A protein and the small-molecule ligand that binds it are described below.
Small molecule (SMILES): CC(=O)N[C@@H]1[C@@H](O)[C@H](O)[C@@H](CO)O[C@H]1O

Binding-site contacts:
Ligand atom O6 contacts residue ASN340 of chain 1.C at 4.3 Å.
Ligand atom C7 contacts residue ASN340 of chain 1.C at 3.3 Å.
Ligand atom C8 contacts residue ASP336 of chain 1.C at 4.0 Å.
Ligand atom N2 contacts residue ASN340 of chain 1.C at 2.9 Å (h-bond).
Ligand atom O5 contacts residue ASN340 of chain 1.C at 2.4 Å (h-bond).
Ligand atom C2 contacts residue ASN340 of chain 1.C at 2.5 Å.
Ligand atom O7 contacts residue ASN340 of chain 1.C at 3.2 Å (h-bond).
Ligand atom O7 contacts residue ASP336 of chain 1.C at 4.1 Å.
Ligand atom O6 contacts residue THR342 of chain 1.C at 4.3 Å.
Ligand atom C4 contacts residue ASN340 of chain 1.C at 4.2 Å.
Ligand atom C5 contacts residue ASN340 of chain 1.C at 3.7 Å.
Ligand atom C3 contacts residue ASN340 of chain 1.C at 3.8 Å.
Ligand atom C1 contacts residue ASN340 of chain 1.C at 1.4 Å.
Ligand atom C8 contacts residue ASN340 of chain 1.C at 4.4 Å.

Sequence of chain 1.C:
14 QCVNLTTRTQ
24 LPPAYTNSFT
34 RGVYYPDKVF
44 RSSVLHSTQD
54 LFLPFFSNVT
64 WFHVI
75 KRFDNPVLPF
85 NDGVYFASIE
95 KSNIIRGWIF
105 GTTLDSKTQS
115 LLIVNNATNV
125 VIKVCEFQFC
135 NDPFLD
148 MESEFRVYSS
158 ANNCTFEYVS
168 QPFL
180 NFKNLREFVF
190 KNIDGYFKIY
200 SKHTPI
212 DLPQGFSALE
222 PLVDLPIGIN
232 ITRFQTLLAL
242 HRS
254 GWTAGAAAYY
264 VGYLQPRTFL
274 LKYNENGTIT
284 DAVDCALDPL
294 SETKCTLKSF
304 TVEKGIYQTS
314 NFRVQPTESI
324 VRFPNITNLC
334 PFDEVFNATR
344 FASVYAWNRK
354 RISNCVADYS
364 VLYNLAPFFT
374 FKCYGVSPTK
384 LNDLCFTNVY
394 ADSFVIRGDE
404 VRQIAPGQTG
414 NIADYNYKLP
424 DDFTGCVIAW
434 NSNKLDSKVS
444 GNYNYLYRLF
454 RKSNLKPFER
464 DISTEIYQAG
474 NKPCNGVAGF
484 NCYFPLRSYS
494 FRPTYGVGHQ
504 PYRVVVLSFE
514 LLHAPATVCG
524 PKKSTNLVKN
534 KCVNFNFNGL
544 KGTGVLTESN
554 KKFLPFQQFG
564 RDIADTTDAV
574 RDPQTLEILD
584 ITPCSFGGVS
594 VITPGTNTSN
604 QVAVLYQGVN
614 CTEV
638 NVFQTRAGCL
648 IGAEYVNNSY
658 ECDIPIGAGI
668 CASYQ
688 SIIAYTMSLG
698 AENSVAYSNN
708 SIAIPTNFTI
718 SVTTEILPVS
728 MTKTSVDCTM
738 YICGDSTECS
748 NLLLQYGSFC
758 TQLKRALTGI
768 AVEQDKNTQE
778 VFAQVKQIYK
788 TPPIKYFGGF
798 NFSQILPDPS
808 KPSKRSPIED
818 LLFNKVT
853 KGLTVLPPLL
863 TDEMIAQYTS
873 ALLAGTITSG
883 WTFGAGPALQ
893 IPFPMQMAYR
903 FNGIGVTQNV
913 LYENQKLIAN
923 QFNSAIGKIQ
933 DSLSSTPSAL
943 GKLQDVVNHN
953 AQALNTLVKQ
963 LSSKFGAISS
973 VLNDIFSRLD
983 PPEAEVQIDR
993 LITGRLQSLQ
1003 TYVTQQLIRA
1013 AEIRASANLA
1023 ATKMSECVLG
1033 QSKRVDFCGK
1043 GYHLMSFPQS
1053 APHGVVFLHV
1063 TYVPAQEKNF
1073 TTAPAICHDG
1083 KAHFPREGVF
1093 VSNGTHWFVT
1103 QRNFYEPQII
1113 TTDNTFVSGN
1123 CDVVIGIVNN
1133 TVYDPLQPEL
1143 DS